A small-molecule ligand and the protein it binds are described below.
Small molecule (SMILES): [H]/N=C(/N)Nc1ccc2[nH]c(NCCN3CCOCC3)nc2c1

Sequence of chain 2.A:
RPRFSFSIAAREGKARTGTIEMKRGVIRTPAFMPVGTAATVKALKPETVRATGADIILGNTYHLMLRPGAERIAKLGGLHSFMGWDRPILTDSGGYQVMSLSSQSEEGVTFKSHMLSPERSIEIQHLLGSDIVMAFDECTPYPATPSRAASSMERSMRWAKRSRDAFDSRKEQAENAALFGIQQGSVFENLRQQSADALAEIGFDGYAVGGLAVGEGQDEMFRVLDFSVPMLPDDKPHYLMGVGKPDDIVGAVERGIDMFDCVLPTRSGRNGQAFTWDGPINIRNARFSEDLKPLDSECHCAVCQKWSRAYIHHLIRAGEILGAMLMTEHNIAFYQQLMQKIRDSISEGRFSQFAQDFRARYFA

Binding-site contacts:
Ligand atom C contacts residue ASP156 of chain 2.A at 3.5 Å.
Ligand atom C1 contacts residue MET260 of chain 2.A at 3.9 Å (hydrophobic).
Ligand atom N1 contacts residue TYR106 of chain 2.A at 4.0 Å.
Ligand atom C3 contacts residue GLY230 of chain 2.A at 3.7 Å.
Ligand atom C6 contacts residue TYR106 of chain 2.A at 3.9 Å (hydrophobic).
Ligand atom C1 contacts residue TYR106 of chain 2.A at 3.7 Å (hydrophobic).
Ligand atom N contacts residue ASP156 of chain 2.A at 2.6 Å (salt-bridge).
Ligand atom C2 contacts residue MET260 of chain 2.A at 4.0 Å (hydrophobic).
Ligand atom N1 contacts residue ASP102 of chain 2.A at 2.9 Å (salt-bridge).
Ligand atom N2 contacts residue ASP102 of chain 2.A at 3.1 Å (salt-bridge).
Ligand atom C13 contacts residue TYR106 of chain 2.A at 3.5 Å (hydrophobic).
Ligand atom C4 contacts residue MET260 of chain 2.A at 3.9 Å (hydrophobic).
Ligand atom N1 contacts residue ASP156 of chain 2.A at 2.9 Å (salt-bridge).
Ligand atom C4 contacts residue TYR106 of chain 2.A at 4.0 Å (hydrophobic).
Ligand atom C12 contacts residue TYR106 of chain 2.A at 3.6 Å (hydrophobic).
Ligand atom N3 contacts residue MET260 of chain 2.A at 3.8 Å.
Ligand atom N2 contacts residue MET260 of chain 2.A at 3.7 Å.
Ligand atom N contacts residue GLN203 of chain 2.A at 3.6 Å.
Ligand atom C3 contacts residue MET260 of chain 2.A at 3.9 Å (hydrophobic).
Ligand atom N1 contacts residue SER103 of chain 2.A at 3.5 Å (h-bond).
Ligand atom N2 contacts residue TYR106 of chain 2.A at 3.4 Å.
Ligand atom C5 contacts residue ALA232 of chain 2.A at 3.9 Å (hydrophobic).
Ligand atom N3 contacts residue VAL233 of chain 2.A at 4.0 Å.
Ligand atom N1 contacts residue ILE201 of chain 2.A at 3.7 Å.
Ligand atom N6 contacts residue TYR106 of chain 2.A at 3.9 Å.
Ligand atom C contacts residue MET260 of chain 2.A at 3.9 Å (hydrophobic).
Ligand atom C6 contacts residue ALA232 of chain 2.A at 3.6 Å (hydrophobic).
Ligand atom C5 contacts residue LEU231 of chain 2.A at 3.9 Å (hydrophobic).
Ligand atom C5 contacts residue TYR106 of chain 2.A at 4.1 Å (hydrophobic).
Ligand atom N contacts residue ILE201 of chain 2.A at 3.9 Å.
Ligand atom C contacts residue ASP102 of chain 2.A at 3.7 Å.
Ligand atom N4 contacts residue ALA232 of chain 2.A at 2.9 Å (h-bond).
Ligand atom C13 contacts residue ASP102 of chain 2.A at 3.9 Å.
Ligand atom N3 contacts residue LEU231 of chain 2.A at 2.9 Å (h-bond).
Ligand atom C3 contacts residue LEU231 of chain 2.A at 4.0 Å (hydrophobic).
Ligand atom N3 contacts residue ALA232 of chain 2.A at 3.9 Å.
Ligand atom C contacts residue ILE201 of chain 2.A at 4.1 Å (hydrophobic).
Ligand atom C1 contacts residue ASP102 of chain 2.A at 3.9 Å.
Ligand atom N contacts residue CYS158 of chain 2.A at 3.8 Å.
Ligand atom C4 contacts residue LEU231 of chain 2.A at 3.8 Å (hydrophobic).